Sequence of chain 1.A:
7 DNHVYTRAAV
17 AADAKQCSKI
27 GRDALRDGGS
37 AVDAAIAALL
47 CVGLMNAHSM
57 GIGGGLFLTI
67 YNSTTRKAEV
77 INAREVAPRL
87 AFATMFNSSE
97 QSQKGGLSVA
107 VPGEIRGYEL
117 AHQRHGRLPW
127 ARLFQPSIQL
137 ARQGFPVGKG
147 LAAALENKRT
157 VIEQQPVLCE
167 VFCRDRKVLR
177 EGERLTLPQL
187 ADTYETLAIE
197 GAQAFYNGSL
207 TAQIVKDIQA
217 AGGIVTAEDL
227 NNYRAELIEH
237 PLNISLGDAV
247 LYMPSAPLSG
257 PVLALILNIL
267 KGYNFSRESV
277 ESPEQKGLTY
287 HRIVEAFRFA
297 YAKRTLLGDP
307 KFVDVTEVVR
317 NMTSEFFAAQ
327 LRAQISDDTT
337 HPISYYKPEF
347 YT

Binding-site contacts:
Ligand atom C7 contacts residue ASN239 of chain 1.A at 3.5 Å.
Ligand atom C1 contacts residue ASN239 of chain 1.A at 1.4 Å.
Ligand atom C7 contacts residue TYR248 of chain 1.A at 3.8 Å (hydrophobic).
Ligand atom C4 contacts residue ASN239 of chain 1.A at 4.2 Å.
Ligand atom C8 contacts residue TYR248 of chain 1.A at 3.4 Å (hydrophobic).
Ligand atom O7 contacts residue TYR248 of chain 1.A at 3.4 Å (h-bond).
Ligand atom C2 contacts residue ASN239 of chain 1.A at 2.4 Å.
Ligand atom N2 contacts residue ASN239 of chain 1.A at 2.8 Å (h-bond).
Ligand atom O7 contacts residue ASN239 of chain 1.A at 3.9 Å.
Ligand atom C8 contacts residue VAL246 of chain 1.A at 4.0 Å (hydrophobic).
Ligand atom O5 contacts residue ASN239 of chain 1.A at 2.3 Å (h-bond).
Ligand atom C5 contacts residue ASN239 of chain 1.A at 3.6 Å.
Ligand atom C3 contacts residue ASN239 of chain 1.A at 3.7 Å.

A protein and the small-molecule ligand that binds it are described below.
Small molecule (SMILES): CC(=O)N[C@@H]1[C@@H](O)[C@H](O)[C@@H](CO)O[C@H]1O